Binding-site contacts:
Ligand atom N contacts residue ASN128 of chain 2.A at 4.0 Å.
Ligand atom N contacts residue CYS129 of chain 2.A at 4.4 Å.
Ligand atom OXT contacts residue THR130 of chain 2.A at 4.5 Å.
Ligand atom OXT contacts residue ARG248 of chain 2.A at 2.8 Å (salt-bridge).
Ligand atom SG contacts residue CYS129 of chain 2.A at 2.0 Å (h-bond).
Ligand atom O contacts residue ARG248 of chain 2.A at 2.9 Å (salt-bridge).
Ligand atom CA contacts residue GLN156 of chain 2.A at 4.4 Å.
Ligand atom C contacts residue GLN156 of chain 2.A at 3.6 Å.
Ligand atom CA contacts residue GLY160 of chain 2.A at 4.0 Å.
Ligand atom CA contacts residue SO41 of chain 2.F at 3.6 Å.
Ligand atom O contacts residue GLY160 of chain 2.A at 3.8 Å.
Ligand atom SG contacts residue GLY160 of chain 2.A at 3.6 Å.
Ligand atom C contacts residue HIS255 of chain 2.A at 3.9 Å.
Ligand atom CB contacts residue GLY160 of chain 2.A at 3.2 Å.
Ligand atom CB contacts residue HIS255 of chain 2.A at 4.4 Å.
Ligand atom C contacts residue GLU223 of chain 2.A at 4.4 Å.
Ligand atom N contacts residue GLU223 of chain 2.A at 2.9 Å (salt-bridge).
Ligand atom OXT contacts residue GLY160 of chain 2.A at 3.5 Å.
Ligand atom CA contacts residue GLU223 of chain 2.A at 3.9 Å.
Ligand atom OXT contacts residue CYS129 of chain 2.A at 4.0 Å.
Ligand atom SG contacts residue SO41 of chain 2.F at 3.9 Å.
Ligand atom SG contacts residue ASN324 of chain 2.A at 3.9 Å.
Ligand atom C contacts residue CYS129 of chain 2.A at 4.2 Å (hydrophobic).
Ligand atom CA contacts residue HIS255 of chain 2.A at 4.2 Å.
Ligand atom N contacts residue GLY160 of chain 2.A at 4.5 Å.
Ligand atom O contacts residue GLU223 of chain 2.A at 4.4 Å.
Ligand atom CA contacts residue ASN128 of chain 2.A at 4.3 Å.
Ligand atom C contacts residue ARG248 of chain 2.A at 3.4 Å.
Ligand atom CA contacts residue CYS129 of chain 2.A at 3.3 Å (hydrophobic).
Ligand atom CB contacts residue SO41 of chain 2.F at 3.3 Å.
Ligand atom N contacts residue SO41 of chain 2.F at 2.7 Å (h-bond).
Ligand atom OXT contacts residue HIS255 of chain 2.A at 2.8 Å (h-bond).
Ligand atom OXT contacts residue ALA157 of chain 2.A at 4.4 Å.
Ligand atom CB contacts residue CYS129 of chain 2.A at 3.0 Å (hydrophobic).
Ligand atom C contacts residue GLY160 of chain 2.A at 3.7 Å.
Ligand atom SG contacts residue HIS255 of chain 2.A at 3.5 Å (h-bond).
Ligand atom OXT contacts residue GLN156 of chain 2.A at 3.0 Å (h-bond).
Ligand atom O contacts residue GLN156 of chain 2.A at 3.9 Å.

This protein binds this small molecule.
Small molecule (SMILES): N[C@@H](CS)C(=O)O

Sequence of chain 2.A:
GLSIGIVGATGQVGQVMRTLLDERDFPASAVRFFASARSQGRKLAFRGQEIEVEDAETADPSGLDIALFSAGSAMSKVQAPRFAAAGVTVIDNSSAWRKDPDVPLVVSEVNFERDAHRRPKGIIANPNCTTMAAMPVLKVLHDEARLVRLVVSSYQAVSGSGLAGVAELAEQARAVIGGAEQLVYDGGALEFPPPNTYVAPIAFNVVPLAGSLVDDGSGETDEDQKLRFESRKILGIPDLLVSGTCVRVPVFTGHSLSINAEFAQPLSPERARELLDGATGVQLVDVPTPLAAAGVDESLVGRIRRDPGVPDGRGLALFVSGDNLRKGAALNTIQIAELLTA